Sequence of chain 1.A:
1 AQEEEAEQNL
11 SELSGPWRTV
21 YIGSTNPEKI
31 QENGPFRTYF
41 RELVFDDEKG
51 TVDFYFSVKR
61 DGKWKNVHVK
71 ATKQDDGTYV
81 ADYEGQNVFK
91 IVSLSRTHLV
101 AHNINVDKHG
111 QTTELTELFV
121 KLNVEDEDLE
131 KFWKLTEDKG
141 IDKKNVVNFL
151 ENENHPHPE

Binding-site contacts:
Ligand atom C4 contacts residue 3OM1 of chain 1.D at 0.3 Å.
Ligand atom C4 contacts residue PHE36 of chain 1.A at 3.9 Å (hydrophobic).
Ligand atom C3 contacts residue PHE36 of chain 1.A at 4.0 Å (hydrophobic).
Ligand atom C10 contacts residue THR38 of chain 1.A at 4.3 Å.
Ligand atom C3 contacts residue ASN103 of chain 1.A at 4.1 Å.
Ligand atom C7 contacts residue 3OM1 of chain 1.D at 0.3 Å.
Ligand atom C7 contacts residue LEU115 of chain 1.A at 4.3 Å (hydrophobic).
Ligand atom C10 contacts residue 3OM1 of chain 1.D at 1.7 Å.
Ligand atom C9 contacts residue PHE54 of chain 1.A at 3.6 Å (hydrophobic).
Ligand atom C10 contacts residue ILE22 of chain 1.A at 3.8 Å (hydrophobic).
Ligand atom C6 contacts residue PHE119 of chain 1.A at 4.3 Å (hydrophobic).
Ligand atom C5 contacts residue 3OM1 of chain 1.D at 1.1 Å.
Ligand atom C8 contacts residue 3OM1 of chain 1.D at 0.6 Å.
Ligand atom C5 contacts residue ASN103 of chain 1.A at 4.2 Å.
Ligand atom C5 contacts residue PHE36 of chain 1.A at 4.0 Å (hydrophobic).
Ligand atom O1 contacts residue TYR83 of chain 1.A at 4.5 Å.
Ligand atom O1 contacts residue ASN87 of chain 1.A at 3.5 Å.
Ligand atom C10 contacts residue PHE36 of chain 1.A at 3.9 Å (hydrophobic).
Ligand atom O1 contacts residue ASN103 of chain 1.A at 4.1 Å.
Ligand atom C7 contacts residue THR116 of chain 1.A at 4.2 Å.
Ligand atom C7 contacts residue ASN103 of chain 1.A at 3.8 Å.
Ligand atom C8 contacts residue TYR83 of chain 1.A at 4.0 Å (hydrophobic).
Ligand atom C8 contacts residue VAL69 of chain 1.A at 3.6 Å (hydrophobic).
Ligand atom C8 contacts residue PHE56 of chain 1.A at 4.3 Å (hydrophobic).
Ligand atom C3 contacts residue 3OM1 of chain 1.D at 1.0 Å.
Ligand atom C9 contacts residue ALA81 of chain 1.A at 4.4 Å (hydrophobic).
Ligand atom C10 contacts residue LEU115 of chain 1.A at 4.2 Å (hydrophobic).
Ligand atom C7 contacts residue PHE119 of chain 1.A at 4.5 Å (hydrophobic).
Ligand atom O1 contacts residue 3OM1 of chain 1.D at 2.0 Å.
Ligand atom C6 contacts residue 3OM1 of chain 1.D at 0.9 Å.
Ligand atom C6 contacts residue ASN103 of chain 1.A at 4.0 Å.
Ligand atom C7 contacts residue GLU117 of chain 1.A at 4.2 Å.
Ligand atom C9 contacts residue PHE89 of chain 1.A at 4.4 Å (hydrophobic).
Ligand atom C1 contacts residue 3OM1 of chain 1.D at 0.9 Å.
Ligand atom C6 contacts residue PHE89 of chain 1.A at 4.1 Å (hydrophobic).
Ligand atom C7 contacts residue ALA101 of chain 1.A at 4.4 Å (hydrophobic).
Ligand atom C2 contacts residue 3OM1 of chain 1.D at 1.2 Å.
Ligand atom C9 contacts residue VAL69 of chain 1.A at 4.5 Å (hydrophobic).
Ligand atom O1 contacts residue PHE36 of chain 1.A at 4.5 Å.
Ligand atom C9 contacts residue 3OM1 of chain 1.D at 1.9 Å.

The small molecule below binds the protein below.
Small molecule (SMILES): C=C[C@H](C)CCCC(C)(C)O